Sequence of chain 1.A:
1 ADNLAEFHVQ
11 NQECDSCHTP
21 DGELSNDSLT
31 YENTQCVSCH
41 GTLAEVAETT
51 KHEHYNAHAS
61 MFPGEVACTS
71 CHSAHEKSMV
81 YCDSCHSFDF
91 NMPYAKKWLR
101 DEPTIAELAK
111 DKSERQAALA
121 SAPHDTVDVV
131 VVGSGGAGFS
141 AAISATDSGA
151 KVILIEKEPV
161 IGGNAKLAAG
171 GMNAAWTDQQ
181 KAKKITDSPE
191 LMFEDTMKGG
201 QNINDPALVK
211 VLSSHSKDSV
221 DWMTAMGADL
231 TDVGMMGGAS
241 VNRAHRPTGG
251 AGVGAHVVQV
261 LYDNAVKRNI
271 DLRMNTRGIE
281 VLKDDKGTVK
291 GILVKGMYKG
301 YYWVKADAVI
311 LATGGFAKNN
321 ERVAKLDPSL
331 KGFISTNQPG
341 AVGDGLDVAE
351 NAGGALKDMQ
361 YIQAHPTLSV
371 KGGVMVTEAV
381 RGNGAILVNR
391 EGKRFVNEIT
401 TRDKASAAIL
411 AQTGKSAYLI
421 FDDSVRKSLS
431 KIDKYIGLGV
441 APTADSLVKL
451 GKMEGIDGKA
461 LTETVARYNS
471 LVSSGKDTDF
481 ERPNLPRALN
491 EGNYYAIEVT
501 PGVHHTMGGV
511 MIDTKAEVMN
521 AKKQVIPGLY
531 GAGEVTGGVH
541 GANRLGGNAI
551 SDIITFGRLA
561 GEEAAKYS

The protein below binds the small molecule below.
Small molecule (SMILES): O=C([O-])[C@H](O)/C=C(/[O-])O

Binding-site contacts:
Ligand atom O4A contacts residue ARG402 of chain 1.A at 3.7 Å.
Ligand atom O4B contacts residue FAD1 of chain 1.G at 3.3 Å.
Ligand atom O2 contacts residue HIS504 of chain 1.A at 3.1 Å (h-bond).
Ligand atom O1A contacts residue ALA169 of chain 1.A at 3.4 Å.
Ligand atom C4 contacts residue GLY546 of chain 1.A at 3.8 Å.
Ligand atom O1A contacts residue GLY170 of chain 1.A at 2.7 Å (h-bond).
Ligand atom O4B contacts residue ARG402 of chain 1.A at 2.7 Å (salt-bridge).
Ligand atom O4A contacts residue GLY547 of chain 1.A at 2.6 Å (h-bond).
Ligand atom O4B contacts residue ARG544 of chain 1.A at 2.7 Å (salt-bridge).
Ligand atom O1B contacts residue ARG402 of chain 1.A at 3.3 Å (salt-bridge).
Ligand atom O2 contacts residue ARG402 of chain 1.A at 3.6 Å (salt-bridge).
Ligand atom O1B contacts residue THR377 of chain 1.A at 3.2 Å.
Ligand atom C4 contacts residue FAD1 of chain 1.G at 3.3 Å.
Ligand atom O4A contacts residue GLY546 of chain 1.A at 3.1 Å.
Ligand atom C3 contacts residue ARG402 of chain 1.A at 3.0 Å.
Ligand atom C4 contacts residue GLY547 of chain 1.A at 3.7 Å.
Ligand atom O1B contacts residue MET375 of chain 1.A at 3.8 Å.
Ligand atom O4B contacts residue HIS504 of chain 1.A at 2.7 Å (h-bond).
Ligand atom C1 contacts residue THR377 of chain 1.A at 3.2 Å.
Ligand atom O1A contacts residue THR377 of chain 1.A at 2.5 Å (h-bond).
Ligand atom O1B contacts residue GLU378 of chain 1.A at 2.9 Å (salt-bridge).
Ligand atom C4 contacts residue ARG402 of chain 1.A at 3.1 Å.
Ligand atom C3 contacts residue FAD1 of chain 1.G at 3.2 Å.
Ligand atom C2 contacts residue FAD1 of chain 1.G at 3.1 Å.
Ligand atom O2 contacts residue HIS365 of chain 1.A at 3.5 Å.
Ligand atom C2 contacts residue MET375 of chain 1.A at 3.6 Å (hydrophobic).
Ligand atom C1 contacts residue MET375 of chain 1.A at 3.5 Å (hydrophobic).
Ligand atom O2 contacts residue MET375 of chain 1.A at 3.0 Å.
Ligand atom C1 contacts residue ARG402 of chain 1.A at 3.8 Å.
Ligand atom O1A contacts residue FAD1 of chain 1.G at 3.5 Å (h-bond).
Ligand atom O4A contacts residue ARG544 of chain 1.A at 2.6 Å (salt-bridge).
Ligand atom C1 contacts residue MET236 of chain 1.A at 3.6 Å (hydrophobic).
Ligand atom C2 contacts residue ARG402 of chain 1.A at 3.2 Å.
Ligand atom C3 contacts residue MET236 of chain 1.A at 3.4 Å (hydrophobic).
Ligand atom O1B contacts residue HIS365 of chain 1.A at 3.0 Å (h-bond).
Ligand atom O2 contacts residue FAD1 of chain 1.G at 3.1 Å (h-bond).
Ligand atom O4A contacts residue FAD1 of chain 1.G at 2.9 Å.
Ligand atom O1A contacts residue MET375 of chain 1.A at 3.8 Å.
Ligand atom C4 contacts residue ARG544 of chain 1.A at 3.5 Å.
Ligand atom O1B contacts residue MET236 of chain 1.A at 3.7 Å.